Sequence of chain 1.A:
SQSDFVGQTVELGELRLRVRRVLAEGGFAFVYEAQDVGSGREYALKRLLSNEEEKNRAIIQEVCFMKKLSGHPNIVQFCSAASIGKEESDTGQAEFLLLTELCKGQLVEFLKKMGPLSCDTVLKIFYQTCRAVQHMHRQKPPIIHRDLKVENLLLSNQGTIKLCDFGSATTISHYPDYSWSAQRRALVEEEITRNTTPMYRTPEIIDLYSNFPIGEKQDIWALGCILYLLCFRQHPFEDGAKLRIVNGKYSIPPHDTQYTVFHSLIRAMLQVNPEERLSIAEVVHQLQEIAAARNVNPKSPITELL

The protein below binds the small molecule below.
Small molecule (SMILES): COc1cc2ncnc(Nc3ccc(F)c(Cl)c3)c2cc1OCCCN1CCOCC1

Binding-site contacts:
Ligand atom OAT contacts residue GLY106 of chain 1.A at 3.5 Å.
Ligand atom C2 contacts residue CYS104 of chain 1.A at 3.8 Å (hydrophobic).
Ligand atom NBE contacts residue GLN107 of chain 1.A at 4.0 Å.
Ligand atom N1 contacts residue ALA45 of chain 1.A at 3.9 Å.
Ligand atom CAK contacts residue LEU24 of chain 1.A at 3.3 Å (hydrophobic).
Ligand atom CL contacts residue LEU99 of chain 1.A at 4.0 Å.
Ligand atom CAJ contacts residue GLN107 of chain 1.A at 3.5 Å.
Ligand atom N3 contacts residue ALA45 of chain 1.A at 4.0 Å.
Ligand atom N3 contacts residue GLU102 of chain 1.A at 4.0 Å.
Ligand atom CAA contacts residue CYS104 of chain 1.A at 3.9 Å (hydrophobic).
Ligand atom CAP contacts residue LEU24 of chain 1.A at 3.4 Å (hydrophobic).
Ligand atom CL contacts residue LYS47 of chain 1.A at 3.4 Å.
Ligand atom CAJ contacts residue LEU24 of chain 1.A at 4.0 Å (hydrophobic).
Ligand atom C5 contacts residue LEU158 of chain 1.A at 3.9 Å (hydrophobic).
Ligand atom CAA contacts residue LEU24 of chain 1.A at 3.9 Å (hydrophobic).
Ligand atom CAW contacts residue LYS47 of chain 1.A at 4.0 Å.
Ligand atom N1 contacts residue LEU158 of chain 1.A at 3.4 Å.
Ligand atom CAH contacts residue CYS104 of chain 1.A at 3.5 Å (hydrophobic).
Ligand atom CAN contacts residue GLN107 of chain 1.A at 3.9 Å.
Ligand atom C2 contacts residue ALA45 of chain 1.A at 3.6 Å (hydrophobic).
Ligand atom CAO contacts residue GLN107 of chain 1.A at 3.8 Å.
Ligand atom CAN contacts residue LEU24 of chain 1.A at 3.7 Å (hydrophobic).
Ligand atom C2 contacts residue LEU158 of chain 1.A at 3.6 Å (hydrophobic).
Ligand atom CL contacts residue THR101 of chain 1.A at 4.0 Å.
Ligand atom C4 contacts residue LEU158 of chain 1.A at 4.0 Å (hydrophobic).
Ligand atom N3 contacts residue LEU158 of chain 1.A at 3.9 Å.
Ligand atom OAT contacts residue LYS105 of chain 1.A at 3.6 Å.
Ligand atom CAZ contacts residue GLY106 of chain 1.A at 3.9 Å.
Ligand atom N3 contacts residue CYS104 of chain 1.A at 3.1 Å (h-bond).
Ligand atom CAA contacts residue LYS105 of chain 1.A at 3.4 Å.
Ligand atom OAV contacts residue LEU24 of chain 1.A at 3.8 Å.
Ligand atom N3 contacts residue LEU103 of chain 1.A at 3.7 Å.
Ligand atom C2 contacts residue GLU102 of chain 1.A at 3.5 Å.
Ligand atom CAG contacts residue VAL32 of chain 1.A at 3.8 Å (hydrophobic).
Ligand atom FAB contacts residue GLU63 of chain 1.A at 3.5 Å.
Ligand atom C4 contacts residue CYS104 of chain 1.A at 4.0 Å (hydrophobic).
Ligand atom CAD contacts residue ASP169 of chain 1.A at 3.9 Å.
Ligand atom FAB contacts residue LYS47 of chain 1.A at 3.3 Å.
Ligand atom CAH contacts residue LEU103 of chain 1.A at 3.9 Å (hydrophobic).
Ligand atom C6 contacts residue LEU158 of chain 1.A at 3.6 Å (hydrophobic).